The protein below binds the small molecule below.
Small molecule (SMILES): C[C@H](CCC(=O)O)[C@H]1CC[C@H]2[C@@H]3[C@H](O)C[C@@H]4C[C@H](O)CC[C@]4(C)[C@H]3C[C@H](O)[C@]12C

Sequence of chain 1.A:
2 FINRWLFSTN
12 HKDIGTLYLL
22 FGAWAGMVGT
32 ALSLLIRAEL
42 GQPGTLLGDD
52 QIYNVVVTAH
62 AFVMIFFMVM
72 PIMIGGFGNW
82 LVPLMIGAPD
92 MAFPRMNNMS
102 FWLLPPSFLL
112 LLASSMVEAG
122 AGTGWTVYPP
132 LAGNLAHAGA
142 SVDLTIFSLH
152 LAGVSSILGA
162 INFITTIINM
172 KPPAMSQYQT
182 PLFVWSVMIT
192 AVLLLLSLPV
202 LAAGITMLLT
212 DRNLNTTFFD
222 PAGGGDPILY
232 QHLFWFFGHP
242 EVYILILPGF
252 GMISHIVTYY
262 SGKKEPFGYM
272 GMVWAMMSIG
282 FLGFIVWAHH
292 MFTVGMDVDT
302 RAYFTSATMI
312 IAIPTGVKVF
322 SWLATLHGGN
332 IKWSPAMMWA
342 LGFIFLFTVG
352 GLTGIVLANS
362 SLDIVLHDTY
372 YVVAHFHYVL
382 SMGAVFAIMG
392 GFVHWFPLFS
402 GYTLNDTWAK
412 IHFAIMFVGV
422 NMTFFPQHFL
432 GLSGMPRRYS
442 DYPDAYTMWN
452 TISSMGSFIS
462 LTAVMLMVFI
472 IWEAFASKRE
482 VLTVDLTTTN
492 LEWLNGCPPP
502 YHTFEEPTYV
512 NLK

Sequence of chain 1.B:
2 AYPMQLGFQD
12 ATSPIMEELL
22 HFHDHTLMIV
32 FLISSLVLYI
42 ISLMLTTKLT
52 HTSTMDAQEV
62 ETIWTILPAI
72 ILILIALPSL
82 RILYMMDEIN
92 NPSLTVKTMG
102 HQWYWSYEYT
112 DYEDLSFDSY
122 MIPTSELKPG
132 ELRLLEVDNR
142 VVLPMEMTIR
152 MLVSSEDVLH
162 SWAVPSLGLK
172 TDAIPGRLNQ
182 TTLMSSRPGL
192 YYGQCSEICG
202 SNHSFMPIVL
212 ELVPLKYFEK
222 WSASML

Binding-site contacts:
Ligand atom C23 contacts residue MET271 of chain 1.A at 4.3 Å (hydrophobic).
Ligand atom C3 contacts residue THR66 of chain 1.B at 3.7 Å.
Ligand atom C3 contacts residue GLU62 of chain 1.B at 4.1 Å.
Ligand atom C8 contacts residue TRP275 of chain 1.A at 4.3 Å (hydrophobic).
Ligand atom O25 contacts residue MET271 of chain 1.A at 3.5 Å.
Ligand atom C4 contacts residue GLU62 of chain 1.B at 3.7 Å.
Ligand atom C16 contacts residue GLY272 of chain 1.A at 4.5 Å.
Ligand atom C22 contacts residue MET271 of chain 1.A at 3.8 Å (hydrophobic).
Ligand atom O7 contacts residue GLN59 of chain 1.B at 4.4 Å.
Ligand atom C19 contacts residue TRP275 of chain 1.A at 3.8 Å (hydrophobic).
Ligand atom C6 contacts residue TRP275 of chain 1.A at 3.7 Å (hydrophobic).
Ligand atom C15 contacts residue MET271 of chain 1.A at 3.8 Å (hydrophobic).
Ligand atom O3 contacts residue GLU62 of chain 1.B at 3.7 Å.
Ligand atom C7 contacts residue TRP275 of chain 1.A at 3.8 Å (hydrophobic).
Ligand atom O3 contacts residue THR66 of chain 1.B at 4.4 Å.
Ligand atom C11 contacts residue GLN59 of chain 1.B at 4.4 Å.
Ligand atom C6 contacts residue THR66 of chain 1.B at 4.0 Å.
Ligand atom O7 contacts residue GLU62 of chain 1.B at 3.0 Å (salt-bridge).
Ligand atom C6 contacts residue GLU62 of chain 1.B at 4.0 Å.
Ligand atom C24 contacts residue MET271 of chain 1.A at 3.6 Å (hydrophobic).
Ligand atom C18 contacts residue TRP275 of chain 1.A at 4.2 Å (hydrophobic).
Ligand atom O3 contacts residue GLN59 of chain 1.B at 3.5 Å (h-bond).
Ligand atom C15 contacts residue GLY272 of chain 1.A at 3.9 Å.
Ligand atom C7 contacts residue GLU62 of chain 1.B at 3.9 Å.
Ligand atom C5 contacts residue THR66 of chain 1.B at 4.0 Å.
Ligand atom C13 contacts residue GLN59 of chain 1.B at 4.5 Å.
Ligand atom C3 contacts residue THR63 of chain 1.B at 4.2 Å.
Ligand atom C14 contacts residue GLN59 of chain 1.B at 4.4 Å.
Ligand atom O26 contacts residue MET271 of chain 1.A at 3.8 Å.
Ligand atom C3 contacts residue GLN59 of chain 1.B at 4.4 Å.
Ligand atom C15 contacts residue TRP275 of chain 1.A at 4.0 Å (hydrophobic).
Ligand atom C4 contacts residue THR66 of chain 1.B at 3.6 Å.
Ligand atom C16 contacts residue MET271 of chain 1.A at 3.7 Å (hydrophobic).
Ligand atom O3 contacts residue THR63 of chain 1.B at 3.1 Å (h-bond).
Ligand atom C12 contacts residue GLN59 of chain 1.B at 4.0 Å.
Ligand atom O12 contacts residue GLN59 of chain 1.B at 2.6 Å (h-bond).